Sequence of chain 1.A:
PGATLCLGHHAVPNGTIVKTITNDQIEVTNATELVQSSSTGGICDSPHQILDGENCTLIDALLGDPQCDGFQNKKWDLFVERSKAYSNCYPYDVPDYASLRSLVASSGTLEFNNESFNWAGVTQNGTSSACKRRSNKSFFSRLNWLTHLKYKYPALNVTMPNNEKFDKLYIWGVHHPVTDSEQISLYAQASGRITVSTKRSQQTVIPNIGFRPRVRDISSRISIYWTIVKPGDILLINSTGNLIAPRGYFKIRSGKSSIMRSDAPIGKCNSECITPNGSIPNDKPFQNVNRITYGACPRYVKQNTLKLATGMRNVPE

Binding-site contacts:
Ligand atom O5 contacts residue PHE213 of chain 1.A at 4.0 Å.
Ligand atom C6 contacts residue NAG1 of chain 2.C at 3.8 Å.
Ligand atom C8 contacts residue NAG1 of chain 2.C at 3.6 Å.
Ligand atom C8 contacts residue ILE211 of chain 1.A at 4.0 Å (hydrophobic).
Ligand atom O7 contacts residue THR242 of chain 2.A at 3.2 Å (h-bond).
Ligand atom C1 contacts residue ALA157 of chain 2.A at 4.3 Å (hydrophobic).
Ligand atom C1 contacts residue ASN240 of chain 2.A at 1.5 Å.
Ligand atom O3 contacts residue ALA157 of chain 2.A at 3.8 Å.
Ligand atom C8 contacts residue THR181 of chain 1.A at 4.2 Å.
Ligand atom O3 contacts residue THR242 of chain 2.A at 3.6 Å.
Ligand atom O5 contacts residue ALA157 of chain 2.A at 4.0 Å.
Ligand atom O5 contacts residue ASN159 of chain 2.A at 3.8 Å.
Ligand atom C7 contacts residue THR181 of chain 1.A at 4.3 Å.
Ligand atom O5 contacts residue LEU158 of chain 2.A at 4.0 Å.
Ligand atom C7 contacts residue ASN240 of chain 2.A at 3.3 Å.
Ligand atom O7 contacts residue THR181 of chain 1.A at 3.6 Å.
Ligand atom C1 contacts residue GLY212 of chain 1.A at 4.4 Å.
Ligand atom N2 contacts residue ILE211 of chain 1.A at 4.3 Å.
Ligand atom C8 contacts residue ASN240 of chain 2.A at 3.9 Å.
Ligand atom N2 contacts residue ASN240 of chain 2.A at 2.6 Å (h-bond).
Ligand atom C5 contacts residue PHE213 of chain 1.A at 4.1 Å (hydrophobic).
Ligand atom O6 contacts residue ALA157 of chain 2.A at 3.5 Å.
Ligand atom O5 contacts residue ASN240 of chain 2.A at 2.4 Å (h-bond).
Ligand atom C5 contacts residue ASN240 of chain 2.A at 3.8 Å.
Ligand atom O7 contacts residue SER241 of chain 2.A at 3.0 Å.
Ligand atom C6 contacts residue ASN159 of chain 2.A at 4.0 Å.
Ligand atom C4 contacts residue ALA157 of chain 2.A at 3.7 Å (hydrophobic).
Ligand atom C2 contacts residue ASN240 of chain 2.A at 2.5 Å.
Ligand atom C7 contacts residue SER241 of chain 2.A at 3.9 Å.
Ligand atom C1 contacts residue PHE213 of chain 1.A at 4.1 Å (hydrophobic).
Ligand atom C6 contacts residue PHE213 of chain 1.A at 4.3 Å (hydrophobic).
Ligand atom O7 contacts residue ASN240 of chain 2.A at 3.4 Å.
Ligand atom C5 contacts residue ALA157 of chain 2.A at 4.2 Å (hydrophobic).
Ligand atom C3 contacts residue ALA157 of chain 2.A at 4.2 Å (hydrophobic).
Ligand atom C6 contacts residue ALA157 of chain 2.A at 4.3 Å (hydrophobic).
Ligand atom C7 contacts residue THR242 of chain 2.A at 3.9 Å.
Ligand atom O7 contacts residue ARG195 of chain 2.A at 4.1 Å.
Ligand atom O6 contacts residue ASN159 of chain 2.A at 4.2 Å.
Ligand atom C8 contacts residue ARG195 of chain 2.A at 3.4 Å.
Ligand atom C3 contacts residue ASN240 of chain 2.A at 3.8 Å.

Sequence of chain 2.A:
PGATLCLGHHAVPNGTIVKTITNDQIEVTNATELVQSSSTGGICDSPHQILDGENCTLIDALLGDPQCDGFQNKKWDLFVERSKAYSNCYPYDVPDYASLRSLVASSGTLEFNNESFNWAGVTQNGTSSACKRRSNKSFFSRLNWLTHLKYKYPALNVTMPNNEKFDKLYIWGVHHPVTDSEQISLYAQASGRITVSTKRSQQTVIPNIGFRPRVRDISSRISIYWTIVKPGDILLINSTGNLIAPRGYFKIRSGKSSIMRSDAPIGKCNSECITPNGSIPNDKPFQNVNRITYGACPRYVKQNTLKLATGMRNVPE

The protein below binds the small molecule below.
Small molecule (SMILES): CC(=O)N[C@H]1[C@H](O[C@H]2[C@H](O)[C@@H](NC(C)=O)CO[C@@H]2CO)O[C@H](CO)[C@@H](O)[C@@H]1O